The small molecule below binds the protein below.
Small molecule (SMILES): O=c1ccn([C@@H]2O[C@H](CO[P](=O)(O)O[P](=O)(O)O[C@H]3O[C@H](CO)[C@H](O)[C@H](O)[C@H]3O)[C@@H](O)[C@H]2O)c(=O)[nH]1

Binding-site contacts:
Ligand atom C2' contacts residue ARG180 of chain 1.C at 3.4 Å.
Ligand atom O4 contacts residue PHE102 of chain 1.C at 3.1 Å.
Ligand atom O1A contacts residue TYR191 of chain 1.C at 2.4 Å (h-bond).
Ligand atom O2B contacts residue TYR366 of chain 1.C at 2.3 Å (h-bond).
Ligand atom C4D contacts residue ASN177 of chain 1.C at 3.3 Å.
Ligand atom O2 contacts residue THR162 of chain 1.C at 2.9 Å (h-bond).
Ligand atom N1 contacts residue TYR161 of chain 1.C at 3.5 Å.
Ligand atom O2A contacts residue ARG180 of chain 1.C at 2.7 Å (salt-bridge).
Ligand atom O2' contacts residue FAD1 of chain 1.H at 3.6 Å (h-bond).
Ligand atom O4' contacts residue LEU66 of chain 1.C at 3.2 Å.
Ligand atom C5' contacts residue ARG292 of chain 1.C at 3.4 Å.
Ligand atom O5D contacts residue LEU181 of chain 1.C at 3.5 Å.
Ligand atom O3' contacts residue PHE192 of chain 1.C at 3.4 Å.
Ligand atom O3' contacts residue FAD1 of chain 1.H at 3.3 Å (h-bond).
Ligand atom O4' contacts residue PHE192 of chain 1.C at 3.3 Å.
Ligand atom C5D contacts residue ASN177 of chain 1.C at 3.3 Å.
Ligand atom C2' contacts residue FAD1 of chain 1.H at 3.2 Å.
Ligand atom O2B contacts residue TYR328 of chain 1.C at 3.3 Å.
Ligand atom O4 contacts residue ASN284 of chain 1.C at 3.0 Å (h-bond).
Ligand atom C2 contacts residue TYR161 of chain 1.C at 3.3 Å (hydrophobic).
Ligand atom O3' contacts residue ARG180 of chain 1.C at 3.4 Å (salt-bridge).
Ligand atom O6' contacts residue HIS89 of chain 1.C at 2.8 Å (h-bond).
Ligand atom PB contacts residue TYR328 of chain 1.C at 3.5 Å.
Ligand atom PB contacts residue TYR366 of chain 1.C at 3.5 Å.
Ligand atom O5' contacts residue ARG292 of chain 1.C at 3.0 Å (salt-bridge).
Ligand atom O2' contacts residue ARG180 of chain 1.C at 2.4 Å (salt-bridge).
Ligand atom O2 contacts residue VAL158 of chain 1.C at 3.5 Å.
Ligand atom O3B contacts residue ARG292 of chain 1.C at 3.2 Å (salt-bridge).
Ligand atom C3' contacts residue ARG180 of chain 1.C at 3.4 Å.
Ligand atom O4' contacts residue FAD1 of chain 1.H at 2.6 Å (h-bond).
Ligand atom O3D contacts residue TRP166 of chain 1.C at 2.8 Å (h-bond).
Ligand atom O1B contacts residue TYR328 of chain 1.C at 2.5 Å (h-bond).
Ligand atom O2D contacts residue TRP166 of chain 1.C at 3.6 Å (h-bond).
Ligand atom N3 contacts residue PHE157 of chain 1.C at 3.5 Å (h-bond).
Ligand atom O2B contacts residue ARG180 of chain 1.C at 3.1 Å (salt-bridge).
Ligand atom O2D contacts residue THR162 of chain 1.C at 3.4 Å (h-bond).
Ligand atom N3 contacts residue TYR161 of chain 1.C at 3.4 Å.
Ligand atom O4 contacts residue ASN282 of chain 1.C at 3.1 Å (h-bond).
Ligand atom O1B contacts residue ARG292 of chain 1.C at 2.5 Å (salt-bridge).
Ligand atom C1' contacts residue ARG292 of chain 1.C at 3.4 Å.

Sequence of chain 1.C:
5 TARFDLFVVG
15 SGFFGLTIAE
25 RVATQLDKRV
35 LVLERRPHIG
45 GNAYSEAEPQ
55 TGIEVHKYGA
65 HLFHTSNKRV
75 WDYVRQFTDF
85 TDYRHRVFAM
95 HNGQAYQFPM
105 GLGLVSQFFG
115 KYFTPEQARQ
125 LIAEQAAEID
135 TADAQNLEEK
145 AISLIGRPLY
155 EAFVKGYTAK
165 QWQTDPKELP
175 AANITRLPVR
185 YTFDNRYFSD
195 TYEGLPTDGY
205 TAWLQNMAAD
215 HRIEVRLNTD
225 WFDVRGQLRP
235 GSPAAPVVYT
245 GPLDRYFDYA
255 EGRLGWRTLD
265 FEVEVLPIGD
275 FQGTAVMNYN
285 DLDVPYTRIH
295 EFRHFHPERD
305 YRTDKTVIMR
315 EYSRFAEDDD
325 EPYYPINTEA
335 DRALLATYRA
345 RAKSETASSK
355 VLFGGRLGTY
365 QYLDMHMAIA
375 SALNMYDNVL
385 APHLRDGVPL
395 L